Binding-site contacts:
Ligand atom C6 contacts residue U3 of chain 40.C at 3.3 Å.
Ligand atom C2 contacts residue U2 of chain 40.C at 3.2 Å.
Ligand atom N1 contacts residue U2 of chain 40.C at 3.5 Å (h-bond).
Ligand atom N6 contacts residue U3 of chain 40.C at 3.0 Å (h-bond).
Ligand atom N6 contacts residue U2 of chain 40.C at 4.2 Å.
Ligand atom N3 contacts residue U3 of chain 40.C at 4.2 Å.
Ligand atom N1 contacts residue U3 of chain 40.C at 2.7 Å (h-bond).
Ligand atom C2 contacts residue U1 of chain 40.C at 3.5 Å.
Ligand atom C6 contacts residue U1 of chain 40.C at 3.6 Å.
Ligand atom C2 contacts residue U3 of chain 40.C at 3.0 Å.
Ligand atom N1 contacts residue U1 of chain 40.C at 2.8 Å (h-bond).
Ligand atom C6 contacts residue U2 of chain 40.C at 4.1 Å.
Ligand atom N3 contacts residue U2 of chain 40.C at 3.7 Å.
Ligand atom N6 contacts residue U1 of chain 40.C at 2.8 Å (h-bond).
Ligand atom C4 contacts residue U2 of chain 40.C at 4.3 Å.

This small molecule binds to this protein.
Small molecule (SMILES): Nc1ncnc2c1ncn2[C@@H]1O[C@H](CO[P](=O)(O)O[C@H]2[C@@H](O)[C@H](n3cnc4c(N)ncnc43)O[C@@H]2CO[P](=O)(O)O[C@H]2[C@@H](O)[C@H](n3cnc4c(N)ncnc43)O[C@@H]2COP(=O)(O)O)[C@@H](O)[C@H]1O